Sequence of chain 1.C:
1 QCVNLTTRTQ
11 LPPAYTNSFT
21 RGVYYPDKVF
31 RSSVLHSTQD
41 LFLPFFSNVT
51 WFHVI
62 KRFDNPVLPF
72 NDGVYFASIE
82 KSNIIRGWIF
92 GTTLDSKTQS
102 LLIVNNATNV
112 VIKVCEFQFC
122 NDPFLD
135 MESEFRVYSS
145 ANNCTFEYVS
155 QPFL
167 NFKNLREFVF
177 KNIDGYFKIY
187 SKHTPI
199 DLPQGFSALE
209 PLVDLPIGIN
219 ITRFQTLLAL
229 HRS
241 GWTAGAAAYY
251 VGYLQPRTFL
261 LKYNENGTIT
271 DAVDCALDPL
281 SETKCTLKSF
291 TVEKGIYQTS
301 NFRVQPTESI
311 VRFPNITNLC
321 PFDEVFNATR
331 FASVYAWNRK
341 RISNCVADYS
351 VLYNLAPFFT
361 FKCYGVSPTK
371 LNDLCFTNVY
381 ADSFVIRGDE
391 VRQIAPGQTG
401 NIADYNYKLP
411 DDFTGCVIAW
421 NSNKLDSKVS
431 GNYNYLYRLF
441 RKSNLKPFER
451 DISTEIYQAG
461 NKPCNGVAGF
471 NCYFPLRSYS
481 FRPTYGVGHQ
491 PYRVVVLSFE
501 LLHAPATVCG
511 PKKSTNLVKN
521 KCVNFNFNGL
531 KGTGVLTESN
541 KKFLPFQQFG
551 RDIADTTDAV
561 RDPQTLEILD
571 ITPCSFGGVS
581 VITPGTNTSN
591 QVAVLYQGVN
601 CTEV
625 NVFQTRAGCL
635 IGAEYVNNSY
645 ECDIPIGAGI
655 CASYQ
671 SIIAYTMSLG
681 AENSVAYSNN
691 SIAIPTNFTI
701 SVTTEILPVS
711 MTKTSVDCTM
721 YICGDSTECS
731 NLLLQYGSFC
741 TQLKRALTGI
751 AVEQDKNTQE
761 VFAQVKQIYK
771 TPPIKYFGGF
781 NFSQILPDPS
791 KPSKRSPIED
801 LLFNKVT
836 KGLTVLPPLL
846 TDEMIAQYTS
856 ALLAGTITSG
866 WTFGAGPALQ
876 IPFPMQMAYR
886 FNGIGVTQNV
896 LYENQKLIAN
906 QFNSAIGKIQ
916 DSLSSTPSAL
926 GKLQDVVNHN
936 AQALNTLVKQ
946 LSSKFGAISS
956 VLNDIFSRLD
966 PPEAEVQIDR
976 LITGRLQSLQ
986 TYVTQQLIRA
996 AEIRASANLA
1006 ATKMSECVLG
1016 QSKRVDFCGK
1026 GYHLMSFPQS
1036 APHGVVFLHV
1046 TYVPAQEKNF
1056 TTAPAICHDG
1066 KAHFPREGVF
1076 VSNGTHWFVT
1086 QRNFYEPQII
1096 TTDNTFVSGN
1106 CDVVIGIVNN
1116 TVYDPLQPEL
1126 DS

The small molecule below binds the protein below.
Small molecule (SMILES): CC(=O)N[C@@H]1[C@@H](O)[C@H](O)[C@@H](CO)O[C@H]1O

Binding-site contacts:
Ligand atom C1 contacts residue ASN107 of chain 1.C at 1.4 Å.
Ligand atom O5 contacts residue VAL112 of chain 1.C at 4.3 Å.
Ligand atom O6 contacts residue VAL112 of chain 1.C at 3.4 Å.
Ligand atom N2 contacts residue ASN107 of chain 1.C at 2.9 Å (h-bond).
Ligand atom O5 contacts residue ASN107 of chain 1.C at 2.4 Å (h-bond).
Ligand atom C6 contacts residue PHE139 of chain 1.C at 4.2 Å (hydrophobic).
Ligand atom C1 contacts residue THR109 of chain 1.C at 4.2 Å.
Ligand atom N2 contacts residue THR109 of chain 1.C at 3.4 Å.
Ligand atom C4 contacts residue ASN107 of chain 1.C at 4.2 Å.
Ligand atom C7 contacts residue THR109 of chain 1.C at 4.1 Å.
Ligand atom O7 contacts residue ASN107 of chain 1.C at 3.7 Å.
Ligand atom C5 contacts residue VAL112 of chain 1.C at 3.9 Å (hydrophobic).
Ligand atom C2 contacts residue THR109 of chain 1.C at 4.2 Å.
Ligand atom C7 contacts residue ASN107 of chain 1.C at 3.5 Å.
Ligand atom C5 contacts residue ASN107 of chain 1.C at 3.7 Å.
Ligand atom C6 contacts residue VAL112 of chain 1.C at 3.7 Å (hydrophobic).
Ligand atom C2 contacts residue ASN107 of chain 1.C at 2.5 Å.
Ligand atom C8 contacts residue THR109 of chain 1.C at 3.9 Å.
Ligand atom C3 contacts residue ASN107 of chain 1.C at 3.8 Å.